A protein and the small-molecule ligand that binds it are described below.
Small molecule (SMILES): Nc1ncnc2c1ncn2[C@@H]1O[C@H](COP(=O)(O)OP(=O)(O)OP(O)(O)=S)[C@@H](O)[C@H]1O

Binding-site contacts:
Ligand atom N7 contacts residue GLY360 of chain 1.A at 3.3 Å (h-bond).
Ligand atom S1G contacts residue THR362 of chain 1.A at 3.6 Å (h-bond).
Ligand atom PB contacts residue VAL359 of chain 1.A at 3.2 Å.
Ligand atom N7 contacts residue TYR493 of chain 1.A at 3.1 Å (h-bond).
Ligand atom O3A contacts residue GLY358 of chain 1.A at 3.8 Å.
Ligand atom O2' contacts residue SER363 of chain 1.A at 3.7 Å.
Ligand atom N6 contacts residue TYR493 of chain 1.A at 2.8 Å (h-bond).
Ligand atom O2A contacts residue THR362 of chain 1.A at 3.1 Å (h-bond).
Ligand atom O2A contacts residue GLY360 of chain 1.A at 3.3 Å.
Ligand atom O2A contacts residue SER363 of chain 1.A at 3.1 Å (h-bond).
Ligand atom O4' contacts residue VAL540 of chain 1.A at 3.6 Å.
Ligand atom O3A contacts residue VAL359 of chain 1.A at 2.9 Å (h-bond).
Ligand atom O1B contacts residue THR362 of chain 1.A at 2.6 Å (h-bond).
Ligand atom O2A contacts residue VAL359 of chain 1.A at 3.6 Å (h-bond).
Ligand atom O2B contacts residue LYS361 of chain 1.A at 2.8 Å (salt-bridge).
Ligand atom N6 contacts residue ILE501 of chain 1.A at 3.6 Å.
Ligand atom O1A contacts residue ARG541 of chain 1.A at 3.3 Å (salt-bridge).
Ligand atom C8 contacts residue GLY360 of chain 1.A at 3.3 Å.
Ligand atom O3G contacts residue ARG484 of chain 1.B at 3.3 Å (salt-bridge).
Ligand atom C8 contacts residue VAL540 of chain 1.A at 3.7 Å (hydrophobic).
Ligand atom N9 contacts residue VAL540 of chain 1.A at 3.9 Å.
Ligand atom O3B contacts residue PRO357 of chain 1.A at 2.9 Å (h-bond).
Ligand atom O3A contacts residue ARG541 of chain 1.A at 3.8 Å.
Ligand atom O3G contacts residue PRO357 of chain 1.A at 3.1 Å (h-bond).
Ligand atom O3G contacts residue ARG541 of chain 1.A at 3.7 Å.
Ligand atom PA contacts residue VAL359 of chain 1.A at 3.8 Å.
Ligand atom PG contacts residue PRO357 of chain 1.A at 3.5 Å.
Ligand atom N6 contacts residue TYR320 of chain 1.A at 3.1 Å (h-bond).
Ligand atom O2G contacts residue PRO357 of chain 1.A at 3.9 Å.
Ligand atom C5 contacts residue TYR493 of chain 1.A at 3.7 Å (hydrophobic).
Ligand atom O3B contacts residue ARG541 of chain 1.A at 3.5 Å (salt-bridge).
Ligand atom S1G contacts residue ARG484 of chain 1.B at 3.1 Å (salt-bridge).
Ligand atom O2A contacts residue LYS361 of chain 1.A at 3.2 Å (salt-bridge).
Ligand atom O2G contacts residue LYS361 of chain 1.A at 2.3 Å (salt-bridge).
Ligand atom N1 contacts residue TYR320 of chain 1.A at 3.3 Å (h-bond).
Ligand atom N1 contacts residue HIS319 of chain 1.A at 3.8 Å.
Ligand atom C6 contacts residue ILE501 of chain 1.A at 3.9 Å (hydrophobic).
Ligand atom PG contacts residue LYS361 of chain 1.A at 3.7 Å.
Ligand atom O2B contacts residue VAL359 of chain 1.A at 2.3 Å (h-bond).
Ligand atom C6 contacts residue TYR493 of chain 1.A at 3.6 Å (hydrophobic).

Sequence of chain 1.A:
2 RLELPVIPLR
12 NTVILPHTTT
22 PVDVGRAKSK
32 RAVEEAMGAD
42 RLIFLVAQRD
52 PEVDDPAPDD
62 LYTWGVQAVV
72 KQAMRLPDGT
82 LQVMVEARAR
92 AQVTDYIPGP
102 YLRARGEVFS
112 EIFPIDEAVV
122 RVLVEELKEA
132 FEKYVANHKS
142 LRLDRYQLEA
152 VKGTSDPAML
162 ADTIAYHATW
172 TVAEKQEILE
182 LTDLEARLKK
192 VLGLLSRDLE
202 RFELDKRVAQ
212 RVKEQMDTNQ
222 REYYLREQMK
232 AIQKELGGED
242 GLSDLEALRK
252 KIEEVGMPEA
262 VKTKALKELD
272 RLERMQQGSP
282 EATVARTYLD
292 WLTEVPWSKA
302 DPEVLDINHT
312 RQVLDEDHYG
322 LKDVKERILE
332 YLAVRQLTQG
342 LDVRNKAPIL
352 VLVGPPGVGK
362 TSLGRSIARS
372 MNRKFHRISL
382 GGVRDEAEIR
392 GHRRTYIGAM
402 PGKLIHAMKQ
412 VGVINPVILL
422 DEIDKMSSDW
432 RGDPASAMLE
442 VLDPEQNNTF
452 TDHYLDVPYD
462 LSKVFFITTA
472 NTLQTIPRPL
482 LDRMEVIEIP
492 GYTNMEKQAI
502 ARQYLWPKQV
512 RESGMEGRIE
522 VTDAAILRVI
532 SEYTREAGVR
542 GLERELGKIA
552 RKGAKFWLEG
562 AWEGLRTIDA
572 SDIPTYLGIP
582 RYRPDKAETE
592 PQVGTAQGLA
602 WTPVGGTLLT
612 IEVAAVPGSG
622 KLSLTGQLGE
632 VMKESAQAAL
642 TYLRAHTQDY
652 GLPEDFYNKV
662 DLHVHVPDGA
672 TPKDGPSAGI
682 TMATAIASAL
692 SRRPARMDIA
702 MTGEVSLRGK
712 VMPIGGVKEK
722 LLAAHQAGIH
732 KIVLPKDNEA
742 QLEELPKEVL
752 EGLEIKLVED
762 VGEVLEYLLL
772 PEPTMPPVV

Sequence of chain 1.B:
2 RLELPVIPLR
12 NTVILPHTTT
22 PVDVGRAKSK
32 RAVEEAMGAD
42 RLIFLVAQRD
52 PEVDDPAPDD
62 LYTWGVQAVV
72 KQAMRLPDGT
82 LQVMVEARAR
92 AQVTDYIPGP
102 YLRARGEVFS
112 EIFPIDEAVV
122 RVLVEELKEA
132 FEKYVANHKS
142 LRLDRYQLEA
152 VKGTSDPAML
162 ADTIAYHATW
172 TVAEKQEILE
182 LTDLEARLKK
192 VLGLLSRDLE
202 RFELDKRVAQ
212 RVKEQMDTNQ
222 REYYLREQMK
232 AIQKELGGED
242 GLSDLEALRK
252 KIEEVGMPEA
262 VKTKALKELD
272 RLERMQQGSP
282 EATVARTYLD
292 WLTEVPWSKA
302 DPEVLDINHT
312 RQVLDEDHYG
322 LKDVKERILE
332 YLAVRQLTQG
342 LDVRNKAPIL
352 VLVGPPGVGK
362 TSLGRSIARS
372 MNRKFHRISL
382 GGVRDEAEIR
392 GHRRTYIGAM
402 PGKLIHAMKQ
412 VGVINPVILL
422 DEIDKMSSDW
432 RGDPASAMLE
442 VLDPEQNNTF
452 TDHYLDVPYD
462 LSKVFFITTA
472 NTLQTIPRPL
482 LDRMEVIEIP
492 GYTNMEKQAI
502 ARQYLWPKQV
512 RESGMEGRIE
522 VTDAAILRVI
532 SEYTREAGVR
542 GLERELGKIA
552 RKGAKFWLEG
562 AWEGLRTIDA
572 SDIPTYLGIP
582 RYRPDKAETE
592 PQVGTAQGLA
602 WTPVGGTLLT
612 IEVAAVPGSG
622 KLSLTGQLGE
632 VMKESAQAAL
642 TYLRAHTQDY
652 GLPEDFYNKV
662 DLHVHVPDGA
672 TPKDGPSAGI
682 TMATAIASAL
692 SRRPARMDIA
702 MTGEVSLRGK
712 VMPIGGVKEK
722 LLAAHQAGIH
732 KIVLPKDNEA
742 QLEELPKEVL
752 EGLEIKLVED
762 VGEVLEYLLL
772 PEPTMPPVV